Binding-site contacts:
Ligand atom C17 contacts residue WIX1 of chain 1.F at 0.1 Å.
Ligand atom C13 contacts residue WIX1 of chain 1.F at 0.0 Å.
Ligand atom C06 contacts residue WIX1 of chain 1.F at 0.2 Å.
Ligand atom O28 contacts residue WIX1 of chain 1.F at 1.2 Å.
Ligand atom C08 contacts residue WIX1 of chain 1.F at 0.0 Å.
Ligand atom C19 contacts residue WIX1 of chain 1.F at 0.2 Å.
Ligand atom C15 contacts residue WIX1 of chain 1.F at 0.0 Å.
Ligand atom C25 contacts residue WIX1 of chain 1.F at 0.1 Å.
Ligand atom O28 contacts residue CYS149 of chain 1.B at 2.6 Å (h-bond).
Ligand atom N23 contacts residue WIX1 of chain 1.F at 0.1 Å (h-bond).
Ligand atom O30 contacts residue WIX1 of chain 1.F at 0.1 Å (h-bond).
Ligand atom C10 contacts residue WIX1 of chain 1.F at 0.0 Å.
Ligand atom N11 contacts residue WIX1 of chain 1.F at 0.1 Å (h-bond).
Ligand atom C27 contacts residue WIX1 of chain 1.F at 0.2 Å.
Ligand atom C21 contacts residue WIX1 of chain 1.F at 0.2 Å.
Ligand atom O09 contacts residue WIX1 of chain 1.F at 0.1 Å (h-bond).
Ligand atom C31 contacts residue WIX1 of chain 1.F at 0.0 Å.
Ligand atom CL01 contacts residue WIX1 of chain 1.F at 0.0 Å.
Ligand atom C16 contacts residue WIX1 of chain 1.F at 0.0 Å.
Ligand atom C05 contacts residue WIX1 of chain 1.F at 0.0 Å.
Ligand atom N11 contacts residue GLN193 of chain 1.B at 3.0 Å (h-bond).
Ligand atom C03 contacts residue WIX1 of chain 1.F at 0.0 Å.
Ligand atom C20 contacts residue WIX1 of chain 1.F at 0.3 Å.
Ligand atom C14 contacts residue WIX1 of chain 1.F at 0.0 Å.
Ligand atom C33 contacts residue WIX1 of chain 1.F at 0.0 Å.
Ligand atom O07 contacts residue WIX1 of chain 1.F at 0.1 Å.
Ligand atom N18 contacts residue HIS168 of chain 1.B at 2.8 Å (h-bond).
Ligand atom C02 contacts residue WIX1 of chain 1.F at 0.0 Å.
Ligand atom C22 contacts residue WIX1 of chain 1.F at 0.1 Å.
Ligand atom C12 contacts residue WIX1 of chain 1.F at 0.1 Å.
Ligand atom C04 contacts residue WIX1 of chain 1.F at 0.0 Å.
Ligand atom C24 contacts residue WIX1 of chain 1.F at 0.1 Å.
Ligand atom O26 contacts residue WIX1 of chain 1.F at 0.1 Å (h-bond).
Ligand atom CL01 contacts residue THR194 of chain 1.B at 2.9 Å.
Ligand atom C32 contacts residue WIX1 of chain 1.F at 0.0 Å.
Ligand atom O26 contacts residue HIS167 of chain 1.B at 3.0 Å (h-bond).
Ligand atom O29 contacts residue WIX1 of chain 1.F at 0.1 Å (h-bond).
Ligand atom N18 contacts residue WIX1 of chain 1.F at 0.2 Å (h-bond).
Ligand atom C27 contacts residue CYS149 of chain 1.B at 1.8 Å (hydrophobic).
Ligand atom C19 contacts residue CYS149 of chain 1.B at 2.8 Å (hydrophobic).

A small-molecule ligand and the protein it binds are described below.
Small molecule (SMILES): CC(C)C[C@H](NC(=O)OC[C@@](C)(O)c1cccc(Cl)c1)C(=O)N[C@@H](C[C@@H]1CC=NC1=O)[C@H](O)S(=O)(=O)O

Sequence of chain 1.B:
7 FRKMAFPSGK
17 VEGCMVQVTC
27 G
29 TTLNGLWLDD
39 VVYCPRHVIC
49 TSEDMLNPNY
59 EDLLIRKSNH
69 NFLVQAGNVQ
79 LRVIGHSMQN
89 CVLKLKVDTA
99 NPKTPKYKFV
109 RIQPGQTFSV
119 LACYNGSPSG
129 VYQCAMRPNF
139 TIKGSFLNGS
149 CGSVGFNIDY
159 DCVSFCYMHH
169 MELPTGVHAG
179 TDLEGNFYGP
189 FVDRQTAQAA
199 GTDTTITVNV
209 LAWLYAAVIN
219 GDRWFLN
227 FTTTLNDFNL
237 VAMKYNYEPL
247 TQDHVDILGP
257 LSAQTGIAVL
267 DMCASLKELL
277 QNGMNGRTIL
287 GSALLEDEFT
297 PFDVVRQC